Sequence of chain 28.C:
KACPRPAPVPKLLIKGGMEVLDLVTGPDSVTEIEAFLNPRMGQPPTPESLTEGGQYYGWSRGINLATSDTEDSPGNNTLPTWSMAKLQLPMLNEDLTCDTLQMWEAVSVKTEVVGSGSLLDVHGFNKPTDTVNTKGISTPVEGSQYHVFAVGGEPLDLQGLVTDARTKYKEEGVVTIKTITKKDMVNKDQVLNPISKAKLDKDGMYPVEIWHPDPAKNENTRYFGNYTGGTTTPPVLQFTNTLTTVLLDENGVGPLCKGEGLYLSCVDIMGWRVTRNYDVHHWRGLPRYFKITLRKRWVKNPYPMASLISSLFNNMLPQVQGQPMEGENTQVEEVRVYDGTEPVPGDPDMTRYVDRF

Binding-site contacts:
Ligand atom O1A contacts residue TYR72 of chain 28.B at 3.0 Å.
Ligand atom C4 contacts residue HIS298 of chain 28.B at 3.5 Å.
Ligand atom C2 contacts residue VAL296 of chain 28.B at 4.3 Å (hydrophobic).
Ligand atom O3 contacts residue VAL296 of chain 28.B at 3.9 Å.
Ligand atom O1B contacts residue ARG77 of chain 28.B at 2.7 Å (salt-bridge).
Ligand atom C4 contacts residue GLY78 of chain 28.B at 3.3 Å.
Ligand atom C5 contacts residue ARG77 of chain 28.B at 4.2 Å.
Ligand atom C5 contacts residue ASN93 of chain 28.B at 4.0 Å.
Ligand atom C3 contacts residue GLY78 of chain 28.B at 3.8 Å.
Ligand atom O6 contacts residue ASN93 of chain 28.B at 3.5 Å (h-bond).
Ligand atom C3 contacts residue HIS298 of chain 28.B at 3.5 Å.
Ligand atom C4 contacts residue ARG77 of chain 28.B at 3.8 Å.
Ligand atom O4 contacts residue ASN80 of chain 28.B at 4.3 Å.
Ligand atom C5 contacts residue TYR72 of chain 28.B at 3.7 Å (hydrophobic).
Ligand atom O4 contacts residue VAL296 of chain 28.B at 4.2 Å.
Ligand atom C1 contacts residue GLY78 of chain 28.B at 4.1 Å.
Ligand atom O3 contacts residue GLY78 of chain 28.B at 3.0 Å.
Ligand atom C11 contacts residue TYR72 of chain 28.B at 3.5 Å (hydrophobic).
Ligand atom C10 contacts residue TYR72 of chain 28.B at 3.6 Å (hydrophobic).
Ligand atom C9 contacts residue ARG77 of chain 28.B at 3.5 Å.
Ligand atom C3 contacts residue VAL296 of chain 28.B at 3.5 Å (hydrophobic).
Ligand atom C6 contacts residue ASN93 of chain 28.B at 3.2 Å.
Ligand atom C3 contacts residue GLY78 of chain 28.B at 3.8 Å.
Ligand atom C11 contacts residue ASP85 of chain 28.C at 3.7 Å.
Ligand atom C6 contacts residue TYR72 of chain 28.B at 3.9 Å (hydrophobic).
Ligand atom C1 contacts residue ARG77 of chain 28.B at 3.3 Å.
Ligand atom O3 contacts residue ARG77 of chain 28.B at 4.1 Å.
Ligand atom O4 contacts residue ILE79 of chain 28.B at 3.8 Å.
Ligand atom O4 contacts residue THR291 of chain 28.B at 3.3 Å.
Ligand atom C1 contacts residue TYR72 of chain 28.B at 3.7 Å (hydrophobic).
Ligand atom O4 contacts residue HIS298 of chain 28.B at 3.1 Å (h-bond).
Ligand atom N5 contacts residue TYR72 of chain 28.B at 2.8 Å (h-bond).
Ligand atom C3 contacts residue ARG77 of chain 28.B at 4.0 Å.
Ligand atom C2 contacts residue GLY78 of chain 28.B at 3.9 Å.
Ligand atom O1A contacts residue GLY78 of chain 28.B at 3.9 Å.
Ligand atom O4 contacts residue GLY78 of chain 28.B at 3.1 Å.
Ligand atom O3 contacts residue ASN80 of chain 28.B at 3.9 Å.
Ligand atom O1A contacts residue ARG77 of chain 28.B at 3.2 Å (salt-bridge).
Ligand atom C4 contacts residue TYR72 of chain 28.B at 3.9 Å (hydrophobic).
Ligand atom O1B contacts residue TYR72 of chain 28.B at 3.8 Å.

Sequence of chain 28.B:
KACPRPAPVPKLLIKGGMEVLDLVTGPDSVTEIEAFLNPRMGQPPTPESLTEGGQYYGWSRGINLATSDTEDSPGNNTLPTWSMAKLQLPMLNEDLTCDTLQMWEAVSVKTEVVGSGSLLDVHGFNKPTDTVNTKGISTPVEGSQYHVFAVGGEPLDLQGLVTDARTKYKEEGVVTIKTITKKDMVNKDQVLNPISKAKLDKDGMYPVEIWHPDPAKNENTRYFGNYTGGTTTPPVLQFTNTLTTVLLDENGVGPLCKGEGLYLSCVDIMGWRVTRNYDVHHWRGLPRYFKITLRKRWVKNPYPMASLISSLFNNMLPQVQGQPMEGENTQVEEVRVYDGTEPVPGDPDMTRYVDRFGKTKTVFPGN

A small-molecule ligand and the protein it binds are described below.
Small molecule (SMILES): CC(=O)N[C@H]1[C@H]([C@H](O)[C@H](O)CO)O[C@@](O[C@H]2[C@@H](O)[C@@H](CO)O[C@@H](O[C@H]3[C@H](O)[C@@H](O)[C@H](O)O[C@@H]3CO)[C@@H]2O)(C(=O)O)C[C@@H]1O